Sequence of chain 1.A:
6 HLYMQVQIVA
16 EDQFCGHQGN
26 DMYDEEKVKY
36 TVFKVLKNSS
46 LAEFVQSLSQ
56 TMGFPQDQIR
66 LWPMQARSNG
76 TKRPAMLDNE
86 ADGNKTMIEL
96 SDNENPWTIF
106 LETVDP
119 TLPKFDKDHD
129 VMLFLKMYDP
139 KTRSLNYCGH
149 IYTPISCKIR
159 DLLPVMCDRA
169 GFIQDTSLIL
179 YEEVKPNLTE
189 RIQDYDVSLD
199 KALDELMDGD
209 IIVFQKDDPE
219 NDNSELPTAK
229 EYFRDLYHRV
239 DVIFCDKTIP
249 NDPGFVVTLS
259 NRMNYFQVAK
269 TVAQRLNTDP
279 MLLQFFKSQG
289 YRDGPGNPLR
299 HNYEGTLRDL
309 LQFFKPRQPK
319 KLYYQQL

Sequence of chain 1.E:
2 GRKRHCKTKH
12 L

Sequence of chain 1.B:
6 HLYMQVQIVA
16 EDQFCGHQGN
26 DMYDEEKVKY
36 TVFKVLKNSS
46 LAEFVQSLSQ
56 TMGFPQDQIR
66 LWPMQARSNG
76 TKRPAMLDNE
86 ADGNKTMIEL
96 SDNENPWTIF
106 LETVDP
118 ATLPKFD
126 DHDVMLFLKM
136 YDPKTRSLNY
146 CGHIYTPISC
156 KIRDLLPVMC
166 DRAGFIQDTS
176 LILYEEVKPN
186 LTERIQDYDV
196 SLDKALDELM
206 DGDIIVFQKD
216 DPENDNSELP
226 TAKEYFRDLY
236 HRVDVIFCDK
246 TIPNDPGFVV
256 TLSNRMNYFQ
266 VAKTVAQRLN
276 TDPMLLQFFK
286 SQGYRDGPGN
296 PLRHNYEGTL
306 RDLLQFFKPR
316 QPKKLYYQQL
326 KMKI

The small molecule below binds the protein below.
Small molecule (SMILES): C[C@@H](O)[C@H](NC(=O)[C@H](CCCCN)NC(=O)[C@H](CS)NC(=O)[C@H](CC1=NC=NC1)NC(=O)[C@H](CCCN=C(N)N)NC(=O)[C@H](CCCCN)NC(=O)[C@H](CCCN=C(N)N)NC(=O)CN)C(=O)N[C@H](C=O)CCCCN

Binding-site contacts:
Ligand atom O contacts residue ILE153 of chain 1.B at 3.4 Å.
Ligand atom CA contacts residue GLU203 of chain 1.B at 3.6 Å.
Ligand atom CB contacts residue LEU204 of chain 1.B at 3.2 Å (hydrophobic).
Ligand atom C contacts residue MET205 of chain 1.B at 3.7 Å (hydrophobic).
Ligand atom O contacts residue CYS7 of chain 1.E at 3.6 Å (h-bond).
Ligand atom CB contacts residue GLU203 of chain 1.B at 3.4 Å.
Ligand atom CB contacts residue CYS7 of chain 1.E at 2.7 Å (hydrophobic).
Ligand atom N contacts residue LEU204 of chain 1.B at 2.8 Å (h-bond).
Ligand atom C contacts residue GLU203 of chain 1.B at 3.4 Å.
Ligand atom SG contacts residue CYS7 of chain 1.E at 3.6 Å.
Ligand atom CE contacts residue MET205 of chain 1.B at 3.5 Å (hydrophobic).
Ligand atom NZ contacts residue GLU203 of chain 1.B at 3.4 Å (salt-bridge).
Ligand atom CG contacts residue LEU204 of chain 1.B at 3.5 Å (hydrophobic).
Ligand atom N contacts residue GLU203 of chain 1.B at 2.6 Å (salt-bridge).
Ligand atom CA contacts residue GLU203 of chain 1.B at 3.4 Å.
Ligand atom CA contacts residue LEU204 of chain 1.B at 3.6 Å (hydrophobic).
Ligand atom CD contacts residue ASP206 of chain 1.B at 3.5 Å.
Ligand atom O contacts residue GLU203 of chain 1.B at 3.3 Å (salt-bridge).
Ligand atom C contacts residue GLU203 of chain 1.B at 3.7 Å.
Ligand atom NZ contacts residue PHE123 of chain 1.B at 3.6 Å.
Ligand atom CB contacts residue LEU204 of chain 1.B at 3.6 Å (hydrophobic).
Ligand atom CG contacts residue MET205 of chain 1.B at 3.5 Å (hydrophobic).
Ligand atom CD contacts residue MET205 of chain 1.B at 3.1 Å (hydrophobic).
Ligand atom C contacts residue LEU204 of chain 1.B at 3.7 Å (hydrophobic).
Ligand atom NZ contacts residue LEU186 of chain 1.B at 3.6 Å.
Ligand atom O contacts residue MET205 of chain 1.B at 3.6 Å.
Ligand atom NZ contacts residue ASP206 of chain 1.B at 2.7 Å (salt-bridge).
Ligand atom ND1 contacts residue HIS6 of chain 1.E at 3.7 Å.
Ligand atom NH2 contacts residue ASP97 of chain 1.A at 3.1 Å (salt-bridge).
Ligand atom CD contacts residue LEU186 of chain 1.B at 3.6 Å (hydrophobic).
Ligand atom NH2 contacts residue GLU203 of chain 1.B at 3.2 Å (salt-bridge).
Ligand atom OG1 contacts residue GLU203 of chain 1.B at 3.5 Å (salt-bridge).
Ligand atom NZ contacts residue ASP208 of chain 1.B at 3.4 Å (salt-bridge).
Ligand atom NZ contacts residue ASP202 of chain 1.B at 3.0 Å (salt-bridge).
Ligand atom CE contacts residue ASP128 of chain 1.B at 3.2 Å.
Ligand atom SG contacts residue HIS6 of chain 1.E at 3.1 Å (h-bond).
Ligand atom NZ contacts residue ASP128 of chain 1.B at 2.7 Å (salt-bridge).
Ligand atom CA contacts residue LEU204 of chain 1.B at 3.7 Å (hydrophobic).
Ligand atom CE contacts residue ASP206 of chain 1.B at 3.5 Å.
Ligand atom NH1 contacts residue ASP97 of chain 1.A at 3.7 Å.